A protein and the small-molecule ligand that binds it are described below.
Small molecule (SMILES): CC(=O)N[C@@H]1[C@@H](O)[C@H](O)[C@@H](CO)O[C@H]1O

Sequence of chain 1.A:
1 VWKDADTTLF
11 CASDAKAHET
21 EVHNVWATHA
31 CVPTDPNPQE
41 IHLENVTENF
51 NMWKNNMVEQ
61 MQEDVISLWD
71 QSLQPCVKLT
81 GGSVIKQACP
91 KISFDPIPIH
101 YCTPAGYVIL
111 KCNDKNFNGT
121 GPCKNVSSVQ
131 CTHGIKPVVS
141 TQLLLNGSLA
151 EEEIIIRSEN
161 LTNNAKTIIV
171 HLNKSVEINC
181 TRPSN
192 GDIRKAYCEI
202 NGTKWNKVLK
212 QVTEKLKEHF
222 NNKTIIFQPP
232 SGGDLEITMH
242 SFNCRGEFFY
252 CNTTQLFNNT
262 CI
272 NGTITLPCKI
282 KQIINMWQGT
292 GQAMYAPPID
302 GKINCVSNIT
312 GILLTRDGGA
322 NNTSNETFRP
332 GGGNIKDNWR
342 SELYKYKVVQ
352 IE

Binding-site contacts:
Ligand atom C4 contacts residue ASN160 of chain 1.A at 4.1 Å.
Ligand atom O6 contacts residue ASN163 of chain 1.A at 3.9 Å.
Ligand atom C5 contacts residue ASN160 of chain 1.A at 3.6 Å.
Ligand atom C5 contacts residue ASN163 of chain 1.A at 4.2 Å.
Ligand atom C6 contacts residue ASN163 of chain 1.A at 4.0 Å.
Ligand atom C1 contacts residue ASN163 of chain 1.A at 4.3 Å.
Ligand atom O7 contacts residue ASN160 of chain 1.A at 3.7 Å.
Ligand atom C8 contacts residue ASN160 of chain 1.A at 4.2 Å.
Ligand atom C2 contacts residue ASN160 of chain 1.A at 2.3 Å.
Ligand atom N2 contacts residue ASN160 of chain 1.A at 2.8 Å (h-bond).
Ligand atom C1 contacts residue THR162 of chain 1.A at 4.2 Å.
Ligand atom C6 contacts residue THR162 of chain 1.A at 3.9 Å.
Ligand atom C5 contacts residue THR162 of chain 1.A at 3.9 Å.
Ligand atom C1 contacts residue ASN160 of chain 1.A at 1.4 Å.
Ligand atom C7 contacts residue ASN160 of chain 1.A at 3.3 Å.
Ligand atom C3 contacts residue ASN160 of chain 1.A at 3.7 Å.
Ligand atom O5 contacts residue ASN160 of chain 1.A at 2.4 Å (h-bond).
Ligand atom O5 contacts residue THR162 of chain 1.A at 4.0 Å.
Ligand atom O5 contacts residue ASN163 of chain 1.A at 3.4 Å.